Binding-site contacts:
Ligand atom O6 contacts residue ASN266 of chain 1.D at 4.2 Å.
Ligand atom C5 contacts residue ASN266 of chain 1.D at 3.7 Å.
Ligand atom C2 contacts residue ASN266 of chain 1.D at 2.5 Å.
Ligand atom O7 contacts residue ASN266 of chain 1.D at 4.2 Å.
Ligand atom C7 contacts residue ASN266 of chain 1.D at 3.8 Å.
Ligand atom O6 contacts residue GLU265 of chain 1.D at 3.7 Å.
Ligand atom O7 contacts residue LYS542 of chain 1.A at 4.3 Å.
Ligand atom C3 contacts residue ASN266 of chain 1.D at 3.8 Å.
Ligand atom N2 contacts residue ASN266 of chain 1.D at 2.9 Å (h-bond).
Ligand atom C4 contacts residue ASN266 of chain 1.D at 4.3 Å.
Ligand atom O5 contacts residue ASN266 of chain 1.D at 2.4 Å (h-bond).
Ligand atom C1 contacts residue ASN266 of chain 1.D at 1.4 Å.

Sequence of chain 1.D:
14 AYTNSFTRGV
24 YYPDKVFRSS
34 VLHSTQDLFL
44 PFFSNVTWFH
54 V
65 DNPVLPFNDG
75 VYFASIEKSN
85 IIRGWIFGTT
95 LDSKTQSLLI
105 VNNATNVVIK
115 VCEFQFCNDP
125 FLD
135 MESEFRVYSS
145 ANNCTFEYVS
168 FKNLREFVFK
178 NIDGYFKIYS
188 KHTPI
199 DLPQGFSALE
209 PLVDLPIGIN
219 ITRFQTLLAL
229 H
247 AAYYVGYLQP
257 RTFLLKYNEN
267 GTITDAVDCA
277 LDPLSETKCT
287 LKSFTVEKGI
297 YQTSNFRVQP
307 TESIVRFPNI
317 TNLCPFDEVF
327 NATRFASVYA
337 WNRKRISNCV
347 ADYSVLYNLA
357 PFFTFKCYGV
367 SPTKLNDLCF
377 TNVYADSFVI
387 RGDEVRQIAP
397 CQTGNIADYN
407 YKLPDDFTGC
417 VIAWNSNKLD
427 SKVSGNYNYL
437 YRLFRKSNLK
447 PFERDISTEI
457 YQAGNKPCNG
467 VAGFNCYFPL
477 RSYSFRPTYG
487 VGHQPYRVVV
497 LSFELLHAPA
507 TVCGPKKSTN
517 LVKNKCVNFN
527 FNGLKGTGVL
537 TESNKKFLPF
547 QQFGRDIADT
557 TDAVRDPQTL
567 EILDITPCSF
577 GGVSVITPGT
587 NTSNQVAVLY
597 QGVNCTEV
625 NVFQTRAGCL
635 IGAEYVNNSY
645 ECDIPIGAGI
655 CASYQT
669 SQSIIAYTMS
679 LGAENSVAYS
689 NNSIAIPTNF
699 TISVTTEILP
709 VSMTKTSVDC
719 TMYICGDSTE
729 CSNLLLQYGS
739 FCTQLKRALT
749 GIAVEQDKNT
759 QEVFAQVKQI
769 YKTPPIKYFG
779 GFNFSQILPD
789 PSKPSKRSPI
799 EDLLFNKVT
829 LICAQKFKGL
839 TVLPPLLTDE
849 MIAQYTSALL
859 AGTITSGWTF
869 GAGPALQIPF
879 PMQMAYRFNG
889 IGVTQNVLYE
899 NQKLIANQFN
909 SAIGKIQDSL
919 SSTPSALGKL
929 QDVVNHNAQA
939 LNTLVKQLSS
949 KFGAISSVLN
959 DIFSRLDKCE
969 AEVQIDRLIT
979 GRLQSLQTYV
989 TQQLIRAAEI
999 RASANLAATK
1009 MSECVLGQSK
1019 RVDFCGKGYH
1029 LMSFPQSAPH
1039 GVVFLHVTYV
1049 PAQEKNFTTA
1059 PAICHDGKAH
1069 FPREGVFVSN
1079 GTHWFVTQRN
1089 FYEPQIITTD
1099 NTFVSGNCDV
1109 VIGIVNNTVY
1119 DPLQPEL

Sequence of chain 1.A:
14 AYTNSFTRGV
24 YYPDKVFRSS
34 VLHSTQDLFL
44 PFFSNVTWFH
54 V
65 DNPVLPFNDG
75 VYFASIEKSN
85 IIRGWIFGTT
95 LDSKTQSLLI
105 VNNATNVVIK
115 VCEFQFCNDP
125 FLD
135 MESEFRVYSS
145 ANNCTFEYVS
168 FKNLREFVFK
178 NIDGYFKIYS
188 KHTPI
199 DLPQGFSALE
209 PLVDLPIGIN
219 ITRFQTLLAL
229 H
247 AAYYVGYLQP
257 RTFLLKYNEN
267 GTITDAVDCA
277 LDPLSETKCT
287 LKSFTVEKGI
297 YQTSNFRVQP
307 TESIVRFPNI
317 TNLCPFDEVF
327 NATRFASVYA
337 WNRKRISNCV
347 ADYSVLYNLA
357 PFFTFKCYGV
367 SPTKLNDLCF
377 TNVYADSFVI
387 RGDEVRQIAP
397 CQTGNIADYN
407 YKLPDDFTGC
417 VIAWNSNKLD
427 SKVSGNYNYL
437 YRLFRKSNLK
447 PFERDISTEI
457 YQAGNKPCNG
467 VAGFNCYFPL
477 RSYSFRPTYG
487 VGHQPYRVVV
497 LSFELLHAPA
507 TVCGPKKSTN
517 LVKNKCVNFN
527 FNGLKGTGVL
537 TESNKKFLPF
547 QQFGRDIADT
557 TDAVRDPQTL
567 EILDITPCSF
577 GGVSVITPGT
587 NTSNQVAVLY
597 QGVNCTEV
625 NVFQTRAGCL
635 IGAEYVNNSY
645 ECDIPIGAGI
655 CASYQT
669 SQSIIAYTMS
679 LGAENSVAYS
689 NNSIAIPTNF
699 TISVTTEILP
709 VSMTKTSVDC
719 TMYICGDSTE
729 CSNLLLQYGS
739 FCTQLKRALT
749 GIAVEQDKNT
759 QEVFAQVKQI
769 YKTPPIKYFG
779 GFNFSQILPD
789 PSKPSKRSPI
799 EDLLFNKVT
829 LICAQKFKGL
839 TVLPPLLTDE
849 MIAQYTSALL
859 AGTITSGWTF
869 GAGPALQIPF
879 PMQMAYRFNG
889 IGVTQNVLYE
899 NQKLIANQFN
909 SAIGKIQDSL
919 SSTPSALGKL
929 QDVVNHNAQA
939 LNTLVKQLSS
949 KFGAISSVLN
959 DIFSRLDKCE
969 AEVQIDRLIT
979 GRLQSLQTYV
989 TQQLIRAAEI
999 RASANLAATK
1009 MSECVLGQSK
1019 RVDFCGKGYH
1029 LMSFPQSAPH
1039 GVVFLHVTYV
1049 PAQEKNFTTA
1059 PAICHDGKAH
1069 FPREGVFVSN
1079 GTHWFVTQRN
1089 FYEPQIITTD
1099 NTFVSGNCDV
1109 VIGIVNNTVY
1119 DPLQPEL

A small-molecule ligand and the protein it binds are described below.
Small molecule (SMILES): CC(=O)N[C@@H]1[C@@H](O)[C@H](O)[C@@H](CO)O[C@H]1O